A protein and the small-molecule ligand that binds it are described below.
Small molecule (SMILES): CC(C)C[C@H](NC(=O)[C@H](Cc1c[nH]c2ccccc12)NC(=O)CCN)C(=O)N[C@@H](C)C(=O)N[C@@H](Cc1ccc(O)cc1)C(=O)N1CCC[C@H]1C(=O)N[C@@H](CC(=O)O)C(=O)N[C@@H](CO)C(=O)N[C@H](C(=O)N1CCC[C@H]1C(=O)N[C@@H](Cc1ccc(O)cc1)C(=O)N[C@@H](CCCNC(N)=[NH2+])C(=O)N1CCC[C@H]1C(=O)N[C@H](C=O)CCCC[NH3+])C(C)C

Binding-site contacts:
Ligand atom N contacts residue GLN36 of chain 1.A at 2.9 Å (h-bond).
Ligand atom CG contacts residue GLY19 of chain 1.A at 3.4 Å.
Ligand atom CG contacts residue ARG139 of chain 1.A at 3.6 Å.
Ligand atom CA contacts residue PHE136 of chain 1.A at 3.6 Å (hydrophobic).
Ligand atom CB contacts residue VAL169 of chain 1.A at 3.4 Å (hydrophobic).
Ligand atom CA contacts residue CYS168 of chain 1.A at 3.5 Å (hydrophobic).
Ligand atom N contacts residue LEU34 of chain 1.A at 3.0 Å (h-bond).
Ligand atom O contacts residue LEU34 of chain 1.A at 3.6 Å.
Ligand atom O contacts residue PHE136 of chain 1.A at 3.5 Å.
Ligand atom OD2 contacts residue ARG139 of chain 1.A at 2.9 Å (salt-bridge).
Ligand atom OD2 contacts residue MET39 of chain 1.A at 3.4 Å.
Ligand atom OD1 contacts residue ARG139 of chain 1.A at 2.8 Å (salt-bridge).
Ligand atom CG contacts residue MET39 of chain 1.A at 3.6 Å (hydrophobic).
Ligand atom CD2 contacts residue PHE88 of chain 1.A at 3.6 Å (hydrophobic).
Ligand atom CE1 contacts residue TYR45 of chain 1.A at 3.6 Å (hydrophobic).
Ligand atom NE1 contacts residue MET53 of chain 1.A at 3.1 Å.
Ligand atom O contacts residue ASN37 of chain 1.A at 2.8 Å (h-bond).
Ligand atom CB contacts residue MET46 of chain 1.A at 3.3 Å (hydrophobic).
Ligand atom O contacts residue ASN37 of chain 1.A at 3.2 Å (h-bond).
Ligand atom OG contacts residue MET35 of chain 1.A at 3.6 Å.
Ligand atom CD1 contacts residue MET53 of chain 1.A at 3.3 Å (hydrophobic).
Ligand atom O contacts residue GLN36 of chain 1.A at 2.8 Å (h-bond).
Ligand atom CB contacts residue MET39 of chain 1.A at 3.5 Å (hydrophobic).
Ligand atom CD contacts residue PHE136 of chain 1.A at 3.4 Å (hydrophobic).
Ligand atom O contacts residue MET35 of chain 1.A at 3.3 Å.
Ligand atom CD1 contacts residue TYR45 of chain 1.A at 3.6 Å (hydrophobic).
Ligand atom CG contacts residue VAL141 of chain 1.A at 3.6 Å (hydrophobic).
Ligand atom C contacts residue LEU34 of chain 1.A at 3.6 Å (hydrophobic).
Ligand atom CB contacts residue ASP33 of chain 1.A at 3.5 Å.
Ligand atom O contacts residue ARG83 of chain 1.A at 2.9 Å (salt-bridge).
Ligand atom N contacts residue PHE136 of chain 1.A at 3.5 Å.
Ligand atom CG contacts residue PHE136 of chain 1.A at 3.6 Å (hydrophobic).
Ligand atom CD contacts residue VAL141 of chain 1.A at 3.4 Å (hydrophobic).
Ligand atom C contacts residue GLN36 of chain 1.A at 3.6 Å.
Ligand atom CA contacts residue GLN36 of chain 1.A at 3.3 Å.
Ligand atom CG contacts residue ASP33 of chain 1.A at 3.6 Å.
Ligand atom O contacts residue CYS50 of chain 1.A at 3.6 Å.
Ligand atom CG contacts residue MET46 of chain 1.A at 3.5 Å (hydrophobic).
Ligand atom CA contacts residue LEU34 of chain 1.A at 3.3 Å (hydrophobic).
Ligand atom CB contacts residue ASN37 of chain 1.A at 3.7 Å.

Sequence of chain 1.A:
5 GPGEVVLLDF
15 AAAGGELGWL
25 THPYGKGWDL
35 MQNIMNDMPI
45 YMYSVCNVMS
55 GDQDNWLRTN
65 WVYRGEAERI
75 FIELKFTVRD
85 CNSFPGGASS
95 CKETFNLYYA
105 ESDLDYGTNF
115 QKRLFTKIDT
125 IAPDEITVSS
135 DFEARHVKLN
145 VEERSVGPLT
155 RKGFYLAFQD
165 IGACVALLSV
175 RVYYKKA